Binding-site contacts:
Ligand atom O1 contacts residue SER152 of chain 2.A at 3.5 Å.
Ligand atom N1 contacts residue GLY154 of chain 2.A at 2.9 Å (h-bond).
Ligand atom N3 contacts residue GLY160 of chain 2.A at 3.7 Å.
Ligand atom C1 contacts residue SER152 of chain 2.A at 3.9 Å.
Ligand atom N5 contacts residue ASP197 of chain 1.A at 3.3 Å (salt-bridge).
Ligand atom C15 contacts residue PRO109 of chain 2.A at 3.8 Å (hydrophobic).
Ligand atom C13 contacts residue GLY160 of chain 2.A at 3.8 Å.
Ligand atom N4 contacts residue LEU158 of chain 2.A at 3.9 Å.
Ligand atom C12 contacts residue GLY161 of chain 2.A at 3.4 Å.
Ligand atom C3 contacts residue TYR156 of chain 2.A at 3.3 Å (hydrophobic).
Ligand atom N1 contacts residue TYR156 of chain 2.A at 3.0 Å (h-bond).
Ligand atom O1 contacts residue PRO164 of chain 2.A at 3.9 Å.
Ligand atom C15 contacts residue PRO164 of chain 2.A at 3.6 Å (hydrophobic).
Ligand atom N2 contacts residue LEU158 of chain 2.A at 3.1 Å (h-bond).
Ligand atom C15 contacts residue SER108 of chain 2.A at 3.5 Å.
Ligand atom C14 contacts residue PRO109 of chain 2.A at 3.9 Å (hydrophobic).
Ligand atom O1 contacts residue ILE153 of chain 2.A at 3.0 Å (h-bond).
Ligand atom N4 contacts residue VAL157 of chain 2.A at 3.8 Å.
Ligand atom C10 contacts residue ASP197 of chain 1.A at 3.8 Å.
Ligand atom C14 contacts residue SER108 of chain 2.A at 3.8 Å.
Ligand atom C9 contacts residue ASP197 of chain 1.A at 3.2 Å.
Ligand atom C5 contacts residue LEU158 of chain 2.A at 3.1 Å (hydrophobic).
Ligand atom C13 contacts residue GLY161 of chain 2.A at 3.4 Å.
Ligand atom C9 contacts residue ASP189 of chain 1.A at 3.5 Å.
Ligand atom C12 contacts residue GLY160 of chain 2.A at 3.4 Å.
Ligand atom C8 contacts residue VAL157 of chain 2.A at 3.8 Å (hydrophobic).
Ligand atom C11 contacts residue GLU136 of chain 2.A at 3.5 Å.
Ligand atom N5 contacts residue ASP189 of chain 1.A at 3.3 Å (salt-bridge).
Ligand atom C12 contacts residue GLY133 of chain 2.A at 3.8 Å.
Ligand atom C13 contacts residue LEU107 of chain 2.A at 3.2 Å (hydrophobic).
Ligand atom C1 contacts residue ILE153 of chain 2.A at 3.9 Å (hydrophobic).
Ligand atom C3 contacts residue PRO109 of chain 2.A at 3.6 Å (hydrophobic).
Ligand atom N1 contacts residue SER152 of chain 2.A at 3.4 Å (h-bond).
Ligand atom O2 contacts residue PRO109 of chain 2.A at 3.5 Å.
Ligand atom C10 contacts residue GLU136 of chain 2.A at 2.9 Å.
Ligand atom C2 contacts residue PRO164 of chain 2.A at 3.9 Å (hydrophobic).
Ligand atom C14 contacts residue LEU107 of chain 2.A at 3.9 Å (hydrophobic).
Ligand atom N2 contacts residue PRO109 of chain 2.A at 3.9 Å.
Ligand atom C3 contacts residue LEU158 of chain 2.A at 3.5 Å (hydrophobic).
Ligand atom C2 contacts residue PRO109 of chain 2.A at 3.8 Å (hydrophobic).

The protein below binds the small molecule below.
Small molecule (SMILES): NC(=O)c1cnc2c(ccn2CC(=O)NC2CCNCC2)c1

Sequence of chain 1.A:
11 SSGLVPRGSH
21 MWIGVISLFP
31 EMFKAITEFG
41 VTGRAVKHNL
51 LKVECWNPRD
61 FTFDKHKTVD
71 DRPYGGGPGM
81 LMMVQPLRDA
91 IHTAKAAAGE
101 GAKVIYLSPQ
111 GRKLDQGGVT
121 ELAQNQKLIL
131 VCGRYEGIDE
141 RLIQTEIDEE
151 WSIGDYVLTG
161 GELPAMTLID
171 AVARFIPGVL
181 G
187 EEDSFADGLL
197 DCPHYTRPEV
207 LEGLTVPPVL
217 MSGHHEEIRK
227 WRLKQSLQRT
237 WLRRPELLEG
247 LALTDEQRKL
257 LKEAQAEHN

Sequence of chain 2.A:
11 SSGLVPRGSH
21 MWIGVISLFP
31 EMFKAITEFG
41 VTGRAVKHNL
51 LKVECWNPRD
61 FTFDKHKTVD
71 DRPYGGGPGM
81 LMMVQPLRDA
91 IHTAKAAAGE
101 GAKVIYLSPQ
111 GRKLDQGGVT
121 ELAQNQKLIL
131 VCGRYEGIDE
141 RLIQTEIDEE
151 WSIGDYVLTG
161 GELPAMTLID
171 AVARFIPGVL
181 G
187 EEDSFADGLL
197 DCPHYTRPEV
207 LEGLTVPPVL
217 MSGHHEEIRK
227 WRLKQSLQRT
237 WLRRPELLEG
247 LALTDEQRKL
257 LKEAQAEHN